Sequence of chain 1.C:
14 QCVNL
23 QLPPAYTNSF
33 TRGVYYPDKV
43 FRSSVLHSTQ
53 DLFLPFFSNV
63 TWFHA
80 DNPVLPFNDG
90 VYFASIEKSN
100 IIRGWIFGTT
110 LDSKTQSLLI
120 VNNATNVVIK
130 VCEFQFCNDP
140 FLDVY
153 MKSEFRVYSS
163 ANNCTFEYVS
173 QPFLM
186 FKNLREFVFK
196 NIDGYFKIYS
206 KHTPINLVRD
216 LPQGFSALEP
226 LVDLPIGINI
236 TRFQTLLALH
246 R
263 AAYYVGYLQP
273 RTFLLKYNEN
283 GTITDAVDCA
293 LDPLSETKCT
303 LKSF

Binding-site contacts:
Ligand atom O6 contacts residue ARG103 of chain 1.B at 3.6 Å (salt-bridge).
Ligand atom O5 contacts residue ASN234 of chain 1.C at 2.4 Å (h-bond).
Ligand atom C2 contacts residue ARG103 of chain 1.B at 4.1 Å.
Ligand atom C1 contacts residue ASN234 of chain 1.C at 1.5 Å.
Ligand atom C2 contacts residue ASN234 of chain 1.C at 2.5 Å.
Ligand atom C3 contacts residue ARG30 of chain 1.A at 4.4 Å.
Ligand atom O7 contacts residue TYR32 of chain 1.A at 3.6 Å.
Ligand atom C4 contacts residue ASN234 of chain 1.C at 4.3 Å.
Ligand atom C8 contacts residue TYR32 of chain 1.A at 4.2 Å (hydrophobic).
Ligand atom C5 contacts residue ARG103 of chain 1.B at 4.4 Å.
Ligand atom O5 contacts residue ARG103 of chain 1.B at 4.3 Å.
Ligand atom C4 contacts residue ARG103 of chain 1.B at 3.7 Å.
Ligand atom C3 contacts residue ARG103 of chain 1.B at 4.3 Å.
Ligand atom O7 contacts residue ASN234 of chain 1.C at 3.0 Å (h-bond).
Ligand atom C7 contacts residue TYR32 of chain 1.A at 4.3 Å (hydrophobic).
Ligand atom O3 contacts residue ARG103 of chain 1.B at 4.4 Å.
Ligand atom C3 contacts residue ASN234 of chain 1.C at 3.8 Å.
Ligand atom C7 contacts residue ARG30 of chain 1.A at 4.1 Å.
Ligand atom O3 contacts residue ARG30 of chain 1.A at 3.2 Å (salt-bridge).
Ligand atom N2 contacts residue ASN234 of chain 1.C at 2.9 Å (h-bond).
Ligand atom C8 contacts residue ARG30 of chain 1.A at 4.3 Å.
Ligand atom C8 contacts residue ASN234 of chain 1.C at 4.3 Å.
Ligand atom O7 contacts residue ARG30 of chain 1.A at 4.5 Å.
Ligand atom C5 contacts residue ASN234 of chain 1.C at 3.7 Å.
Ligand atom N2 contacts residue ARG30 of chain 1.A at 4.0 Å.
Ligand atom C7 contacts residue ASN234 of chain 1.C at 3.2 Å.

This small molecule binds to this protein.
Small molecule (SMILES): CC(=O)N[C@@H]1[C@@H](O)[C@H](O)[C@@H](CO)O[C@H]1O

Sequence of chain 1.B:
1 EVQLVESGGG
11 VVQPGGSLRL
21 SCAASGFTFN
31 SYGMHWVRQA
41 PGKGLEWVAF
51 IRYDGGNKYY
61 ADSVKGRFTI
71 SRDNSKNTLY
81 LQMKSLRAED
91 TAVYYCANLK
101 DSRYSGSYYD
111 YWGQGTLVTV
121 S

Sequence of chain 1.A:
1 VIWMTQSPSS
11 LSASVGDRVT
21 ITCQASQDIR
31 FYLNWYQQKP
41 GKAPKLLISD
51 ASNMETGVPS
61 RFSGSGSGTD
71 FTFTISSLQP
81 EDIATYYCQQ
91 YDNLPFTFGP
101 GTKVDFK